Binding-site contacts:
Ligand atom N5 contacts residue THR47 of chain 1.I at 3.1 Å (h-bond).
Ligand atom C11 contacts residue ARG56 of chain 1.I at 3.7 Å.
Ligand atom C11 contacts residue ALA49 of chain 1.I at 3.7 Å (hydrophobic).
Ligand atom C6 contacts residue THR47 of chain 1.I at 3.7 Å.
Ligand atom O10 contacts residue ARG56 of chain 1.I at 3.0 Å (salt-bridge).
Ligand atom C10 contacts residue THR47 of chain 1.I at 4.0 Å.
Ligand atom O10 contacts residue ALA49 of chain 1.I at 3.5 Å.
Ligand atom C4 contacts residue ARG56 of chain 1.I at 3.6 Å.
Ligand atom O9 contacts residue THR47 of chain 1.I at 3.4 Å.
Ligand atom C10 contacts residue PRO57 of chain 1.I at 4.3 Å (hydrophobic).
Ligand atom C5 contacts residue THR47 of chain 1.I at 3.8 Å.
Ligand atom C9 contacts residue ARG111 of chain 1.H at 3.5 Å.
Ligand atom C7 contacts residue THR47 of chain 1.I at 3.7 Å.
Ligand atom N5 contacts residue ARG56 of chain 1.I at 3.6 Å.
Ligand atom C5 contacts residue ARG56 of chain 1.I at 4.2 Å.
Ligand atom C8 contacts residue VAL48 of chain 1.I at 3.8 Å (hydrophobic).
Ligand atom C4 contacts residue THR47 of chain 1.I at 4.2 Å.
Ligand atom O10 contacts residue THR54 of chain 1.I at 3.1 Å (h-bond).
Ligand atom C11 contacts residue THR47 of chain 1.I at 3.8 Å.
Ligand atom O8 contacts residue THR47 of chain 1.I at 3.5 Å.
Ligand atom C7 contacts residue VAL48 of chain 1.I at 3.1 Å (hydrophobic).
Ligand atom O7 contacts residue ALA49 of chain 1.I at 3.9 Å.
Ligand atom O9 contacts residue VAL48 of chain 1.I at 3.0 Å (h-bond).
Ligand atom C10 contacts residue ARG56 of chain 1.I at 3.5 Å.
Ligand atom O10 contacts residue ASP55 of chain 1.I at 3.7 Å.
Ligand atom O4 contacts residue ARG56 of chain 1.I at 2.6 Å (salt-bridge).
Ligand atom C8 contacts residue THR47 of chain 1.I at 4.0 Å.
Ligand atom C10 contacts residue ALA49 of chain 1.I at 3.8 Å (hydrophobic).
Ligand atom O7 contacts residue VAL48 of chain 1.I at 2.7 Å (h-bond).
Ligand atom C9 contacts residue VAL48 of chain 1.I at 3.3 Å (hydrophobic).
Ligand atom C11 contacts residue ASP55 of chain 1.I at 3.6 Å.
Ligand atom C11 contacts residue PRO57 of chain 1.I at 3.8 Å (hydrophobic).
Ligand atom C11 contacts residue HIS106 of chain 1.H at 3.7 Å.
Ligand atom C10 contacts residue THR54 of chain 1.I at 4.3 Å.
Ligand atom C9 contacts residue THR47 of chain 1.I at 4.4 Å.
Ligand atom O9 contacts residue ARG111 of chain 1.H at 3.0 Å (salt-bridge).
Ligand atom C11 contacts residue VAL48 of chain 1.I at 4.0 Å (hydrophobic).
Ligand atom C10 contacts residue VAL48 of chain 1.I at 4.1 Å (hydrophobic).
Ligand atom O1A contacts residue THR47 of chain 1.I at 3.9 Å.
Ligand atom O7 contacts residue THR50 of chain 1.I at 4.1 Å.

Sequence of chain 1.I:
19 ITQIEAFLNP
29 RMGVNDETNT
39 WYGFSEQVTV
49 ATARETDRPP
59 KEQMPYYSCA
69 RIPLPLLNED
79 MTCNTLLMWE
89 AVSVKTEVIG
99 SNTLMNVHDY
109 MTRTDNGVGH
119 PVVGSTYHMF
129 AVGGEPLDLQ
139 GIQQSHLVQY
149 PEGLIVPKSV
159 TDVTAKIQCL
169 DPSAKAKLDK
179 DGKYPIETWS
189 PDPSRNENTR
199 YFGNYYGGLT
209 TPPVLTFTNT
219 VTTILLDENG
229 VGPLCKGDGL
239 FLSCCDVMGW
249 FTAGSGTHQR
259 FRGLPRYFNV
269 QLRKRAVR

Sequence of chain 1.H:
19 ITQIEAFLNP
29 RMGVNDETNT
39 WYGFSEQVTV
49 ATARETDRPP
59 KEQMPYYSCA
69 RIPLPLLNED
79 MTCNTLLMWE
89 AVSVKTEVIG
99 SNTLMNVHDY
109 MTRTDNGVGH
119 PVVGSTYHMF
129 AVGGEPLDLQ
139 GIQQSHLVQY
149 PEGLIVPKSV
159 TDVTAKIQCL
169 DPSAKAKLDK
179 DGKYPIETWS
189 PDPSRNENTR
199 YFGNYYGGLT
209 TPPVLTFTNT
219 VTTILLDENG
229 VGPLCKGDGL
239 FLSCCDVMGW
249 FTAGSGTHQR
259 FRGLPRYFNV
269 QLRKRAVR

A protein and the small-molecule ligand that binds it are described below.
Small molecule (SMILES): CC(=O)N[C@H]1[C@H]([C@H](O)[C@H](O)CO)O[C@@](O[C@@H]2[C@@H](O)[C@H](O)O[C@H](CO)[C@@H]2O)(C(=O)O)C[C@@H]1O